This protein binds this small molecule.
Small molecule (SMILES): CCCCCCCC(=O)OC[C@H](CO[P](=O)(O)OC1[C@H](O)[C@H](O)C(OP(=O)(O)O)[C@H](O)[C@H]1O)OC(=O)CCCCCCC

Sequence of chain 1.A:
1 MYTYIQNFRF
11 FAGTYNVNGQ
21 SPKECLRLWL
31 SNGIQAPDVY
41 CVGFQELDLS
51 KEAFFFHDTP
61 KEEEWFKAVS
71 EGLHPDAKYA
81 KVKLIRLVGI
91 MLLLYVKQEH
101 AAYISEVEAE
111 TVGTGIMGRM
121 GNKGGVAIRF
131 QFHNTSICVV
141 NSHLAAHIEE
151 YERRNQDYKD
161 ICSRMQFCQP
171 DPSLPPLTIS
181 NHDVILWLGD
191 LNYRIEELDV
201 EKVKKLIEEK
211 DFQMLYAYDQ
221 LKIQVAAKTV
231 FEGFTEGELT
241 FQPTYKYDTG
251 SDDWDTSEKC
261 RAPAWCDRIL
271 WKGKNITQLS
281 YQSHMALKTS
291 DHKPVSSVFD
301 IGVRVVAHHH

Binding-site contacts:
Ligand atom O3 contacts residue HIS147 of chain 1.A at 3.6 Å.
Ligand atom P4 contacts residue TYR245 of chain 1.A at 4.0 Å.
Ligand atom C15 contacts residue ILE116 of chain 1.A at 4.0 Å (hydrophobic).
Ligand atom P4 contacts residue LYS259 of chain 1.A at 3.8 Å.
Ligand atom P1 contacts residue ASN122 of chain 1.A at 4.0 Å.
Ligand atom C11 contacts residue ILE116 of chain 1.A at 3.7 Å (hydrophobic).
Ligand atom C3 contacts residue HIS147 of chain 1.A at 3.7 Å.
Ligand atom O5 contacts residue MG1 of chain 1.C at 3.0 Å.
Ligand atom C9 contacts residue ILE116 of chain 1.A at 4.1 Å (hydrophobic).
Ligand atom O11 contacts residue LYS123 of chain 1.A at 2.8 Å (salt-bridge).
Ligand atom O42 contacts residue TYR245 of chain 1.A at 2.6 Å (h-bond).
Ligand atom P1 contacts residue LYS123 of chain 1.A at 3.6 Å.
Ligand atom C19 contacts residue LEU49 of chain 1.A at 3.5 Å (hydrophobic).
Ligand atom O5 contacts residue GLU46 of chain 1.A at 3.1 Å (salt-bridge).
Ligand atom P4 contacts residue LYS246 of chain 1.A at 4.0 Å.
Ligand atom O41 contacts residue ARG261 of chain 1.A at 3.0 Å (salt-bridge).
Ligand atom C1 contacts residue LYS123 of chain 1.A at 4.0 Å.
Ligand atom O11 contacts residue ASN122 of chain 1.A at 2.9 Å (h-bond).
Ligand atom O1 contacts residue LYS123 of chain 1.A at 3.1 Å (salt-bridge).
Ligand atom C6 contacts residue LYS123 of chain 1.A at 3.9 Å.
Ligand atom C20 contacts residue PHE54 of chain 1.A at 4.1 Å (hydrophobic).
Ligand atom O17 contacts residue PHE54 of chain 1.A at 3.9 Å.
Ligand atom O41 contacts residue LYS259 of chain 1.A at 2.6 Å (salt-bridge).
Ligand atom P4 contacts residue ARG261 of chain 1.A at 3.8 Å.
Ligand atom C1 contacts residue ALA146 of chain 1.A at 3.9 Å (hydrophobic).
Ligand atom C21 contacts residue PHE54 of chain 1.A at 4.1 Å (hydrophobic).
Ligand atom O17 contacts residue ASN122 of chain 1.A at 3.5 Å.
Ligand atom C6 contacts residue GLU46 of chain 1.A at 3.7 Å.
Ligand atom C20 contacts residue LEU49 of chain 1.A at 3.6 Å (hydrophobic).
Ligand atom O43 contacts residue LYS259 of chain 1.A at 4.1 Å.
Ligand atom C14 contacts residue PHE54 of chain 1.A at 4.1 Å (hydrophobic).
Ligand atom C22 contacts residue LYS51 of chain 1.A at 3.8 Å.
Ligand atom O6 contacts residue HIS143 of chain 1.A at 3.6 Å.
Ligand atom O3 contacts residue ARG261 of chain 1.A at 4.1 Å.
Ligand atom O43 contacts residue LYS246 of chain 1.A at 2.8 Å (salt-bridge).
Ligand atom O6 contacts residue LYS123 of chain 1.A at 2.9 Å (salt-bridge).
Ligand atom O42 contacts residue ARG261 of chain 1.A at 2.9 Å (salt-bridge).
Ligand atom C5 contacts residue GLU46 of chain 1.A at 4.0 Å.
Ligand atom O6 contacts residue GLU46 of chain 1.A at 3.1 Å (salt-bridge).
Ligand atom C17 contacts residue MET120 of chain 1.A at 4.1 Å (hydrophobic).